Sequence of chain 2.A:
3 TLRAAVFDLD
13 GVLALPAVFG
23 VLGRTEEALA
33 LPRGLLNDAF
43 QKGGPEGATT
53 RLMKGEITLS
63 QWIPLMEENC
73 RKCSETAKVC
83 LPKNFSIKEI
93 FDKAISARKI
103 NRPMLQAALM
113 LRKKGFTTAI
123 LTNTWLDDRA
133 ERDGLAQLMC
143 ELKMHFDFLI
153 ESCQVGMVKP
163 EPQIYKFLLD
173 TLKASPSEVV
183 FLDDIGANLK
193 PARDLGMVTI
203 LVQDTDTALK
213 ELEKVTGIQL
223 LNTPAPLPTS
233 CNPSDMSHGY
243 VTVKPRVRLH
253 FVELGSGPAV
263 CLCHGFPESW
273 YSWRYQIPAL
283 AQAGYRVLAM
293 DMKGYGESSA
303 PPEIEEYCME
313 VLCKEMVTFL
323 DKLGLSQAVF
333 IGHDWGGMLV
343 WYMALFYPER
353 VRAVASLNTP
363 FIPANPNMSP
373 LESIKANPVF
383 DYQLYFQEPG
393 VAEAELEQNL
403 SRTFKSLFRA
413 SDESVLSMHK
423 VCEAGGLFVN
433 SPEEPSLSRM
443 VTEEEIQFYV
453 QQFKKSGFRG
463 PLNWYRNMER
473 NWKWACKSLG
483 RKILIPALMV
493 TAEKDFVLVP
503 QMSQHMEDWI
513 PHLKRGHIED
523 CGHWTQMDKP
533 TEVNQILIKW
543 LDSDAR

Binding-site contacts:
Ligand atom C22 contacts residue TYR384 of chain 2.A at 3.9 Å (hydrophobic).
Ligand atom N25 contacts residue TYR467 of chain 2.A at 3.4 Å (h-bond).
Ligand atom C5 contacts residue MET504 of chain 2.A at 3.5 Å (hydrophobic).
Ligand atom C5 contacts residue ILE364 of chain 2.A at 3.8 Å (hydrophobic).
Ligand atom C22 contacts residue ASP336 of chain 2.A at 3.5 Å.
Ligand atom C21 contacts residue TYR467 of chain 2.A at 3.9 Å (hydrophobic).
Ligand atom C19 contacts residue ASP336 of chain 2.A at 2.9 Å.
Ligand atom O27 contacts residue TYR467 of chain 2.A at 2.6 Å (h-bond).
Ligand atom C20 contacts residue GLN385 of chain 2.A at 3.4 Å.
Ligand atom O26 contacts residue MET340 of chain 2.A at 3.4 Å (h-bond).
Ligand atom C11 contacts residue SO41 of chain 2.B at 3.6 Å.
Ligand atom O27 contacts residue TYR384 of chain 2.A at 2.7 Å (h-bond).
Ligand atom C1 contacts residue SO41 of chain 2.B at 3.7 Å.
Ligand atom C8 contacts residue PHE268 of chain 2.A at 3.6 Å (hydrophobic).
Ligand atom C18 contacts residue SO41 of chain 2.B at 3.4 Å.
Ligand atom C3 contacts residue TYR384 of chain 2.A at 3.6 Å (hydrophobic).
Ligand atom C9 contacts residue LEU500 of chain 2.A at 3.5 Å (hydrophobic).
Ligand atom C7 contacts residue TYR384 of chain 2.A at 3.5 Å (hydrophobic).
Ligand atom C8 contacts residue SO41 of chain 2.B at 3.9 Å.
Ligand atom C17 contacts residue GLN385 of chain 2.A at 3.8 Å.
Ligand atom C22 contacts residue TYR467 of chain 2.A at 3.7 Å (hydrophobic).
Ligand atom C20 contacts residue TYR384 of chain 2.A at 3.7 Å (hydrophobic).
Ligand atom C13 contacts residue MET340 of chain 2.A at 3.5 Å (hydrophobic).
Ligand atom C21 contacts residue PHE268 of chain 2.A at 3.6 Å (hydrophobic).
Ligand atom O28 contacts residue LEU500 of chain 2.A at 3.5 Å.
Ligand atom N25 contacts residue ASP336 of chain 2.A at 2.6 Å (salt-bridge).
Ligand atom C7 contacts residue SO41 of chain 2.B at 3.4 Å.
Ligand atom C1 contacts residue PHE388 of chain 2.A at 3.9 Å (hydrophobic).
Ligand atom C18 contacts residue HIS525 of chain 2.A at 3.1 Å.
Ligand atom C3 contacts residue MET420 of chain 2.A at 3.6 Å (hydrophobic).
Ligand atom C14 contacts residue TYR467 of chain 2.A at 3.2 Å (hydrophobic).
Ligand atom C18 contacts residue ASP336 of chain 2.A at 3.6 Å.
Ligand atom C14 contacts residue ASP336 of chain 2.A at 3.6 Å.
Ligand atom C14 contacts residue TYR384 of chain 2.A at 3.3 Å (hydrophobic).
Ligand atom C15 contacts residue TRP337 of chain 2.A at 3.7 Å (hydrophobic).
Ligand atom C17 contacts residue TRP337 of chain 2.A at 3.9 Å (hydrophobic).
Ligand atom C3 contacts residue SO41 of chain 2.B at 3.5 Å.
Ligand atom N24 contacts residue ASP336 of chain 2.A at 3.7 Å.
Ligand atom C4 contacts residue LEU409 of chain 2.A at 3.4 Å (hydrophobic).
Ligand atom C9 contacts residue MET504 of chain 2.A at 3.8 Å (hydrophobic).

A small-molecule ligand and the protein it binds are described below.
Small molecule (SMILES): O=C1CC2(CCN(C(=O)N[C@H]3C[C@@H]3c3ccccc3)CC2)Oc2ccccc21